Sequence of chain 1.A:
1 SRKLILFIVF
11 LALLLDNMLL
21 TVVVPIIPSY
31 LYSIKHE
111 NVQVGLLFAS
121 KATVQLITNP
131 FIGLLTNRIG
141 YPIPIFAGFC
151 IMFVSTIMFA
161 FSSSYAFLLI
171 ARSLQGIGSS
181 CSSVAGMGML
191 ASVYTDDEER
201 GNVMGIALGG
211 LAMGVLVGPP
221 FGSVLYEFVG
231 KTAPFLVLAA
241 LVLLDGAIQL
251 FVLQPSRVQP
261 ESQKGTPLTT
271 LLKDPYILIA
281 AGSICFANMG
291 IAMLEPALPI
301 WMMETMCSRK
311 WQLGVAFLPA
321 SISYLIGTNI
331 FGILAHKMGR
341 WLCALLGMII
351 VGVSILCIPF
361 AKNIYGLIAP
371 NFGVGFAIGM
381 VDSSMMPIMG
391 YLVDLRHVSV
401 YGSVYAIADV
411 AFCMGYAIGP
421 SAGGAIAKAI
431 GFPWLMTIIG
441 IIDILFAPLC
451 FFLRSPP

A small-molecule ligand and the protein it binds are described below.
Small molecule (SMILES): NCCc1c[nH]cn1

Binding-site contacts:
Ligand atom N contacts residue LEU211 of chain 1.A at 4.0 Å.
Ligand atom N contacts residue PHE412 of chain 1.A at 3.6 Å.
Ligand atom ND1 contacts residue ASN288 of chain 1.A at 2.3 Å (h-bond).
Ligand atom NE2 contacts residue ASN288 of chain 1.A at 4.4 Å.
Ligand atom NE2 contacts residue TYR416 of chain 1.A at 3.5 Å (h-bond).
Ligand atom CG contacts residue TYR416 of chain 1.A at 3.1 Å (hydrophobic).
Ligand atom CD2 contacts residue TYR324 of chain 1.A at 3.1 Å (hydrophobic).
Ligand atom CE1 contacts residue ASN288 of chain 1.A at 3.3 Å.
Ligand atom CE1 contacts residue TYR324 of chain 1.A at 4.3 Å (hydrophobic).
Ligand atom CE1 contacts residue ILE378 of chain 1.A at 4.0 Å (hydrophobic).
Ligand atom NE2 contacts residue TYR324 of chain 1.A at 3.5 Å.
Ligand atom CE1 contacts residue TYR416 of chain 1.A at 3.2 Å (hydrophobic).
Ligand atom CE1 contacts residue ILE291 of chain 1.A at 4.3 Å (hydrophobic).
Ligand atom CA contacts residue PHE412 of chain 1.A at 4.0 Å (hydrophobic).
Ligand atom CB contacts residue ASN288 of chain 1.A at 3.7 Å.
Ligand atom CD2 contacts residue ASN288 of chain 1.A at 4.5 Å.
Ligand atom CA contacts residue TYR416 of chain 1.A at 3.3 Å (hydrophobic).
Ligand atom ND1 contacts residue ASP382 of chain 1.A at 4.0 Å.
Ligand atom ND1 contacts residue PHE412 of chain 1.A at 4.4 Å.
Ligand atom CA contacts residue ASN288 of chain 1.A at 4.3 Å.
Ligand atom ND1 contacts residue ILE378 of chain 1.A at 4.4 Å.
Ligand atom CG contacts residue ASN288 of chain 1.A at 3.3 Å.
Ligand atom CB contacts residue TYR416 of chain 1.A at 3.8 Å (hydrophobic).
Ligand atom CA contacts residue LEU211 of chain 1.A at 4.0 Å (hydrophobic).
Ligand atom CG contacts residue ASP382 of chain 1.A at 3.7 Å.
Ligand atom N contacts residue TYR416 of chain 1.A at 4.0 Å.
Ligand atom ND1 contacts residue TYR416 of chain 1.A at 2.9 Å (h-bond).
Ligand atom CG contacts residue TYR324 of chain 1.A at 3.5 Å (hydrophobic).
Ligand atom CB contacts residue TYR324 of chain 1.A at 3.8 Å (hydrophobic).
Ligand atom CB contacts residue ASP382 of chain 1.A at 3.5 Å.
Ligand atom CB contacts residue PHE412 of chain 1.A at 3.5 Å (hydrophobic).
Ligand atom CD2 contacts residue TYR416 of chain 1.A at 3.5 Å (hydrophobic).
Ligand atom CG contacts residue PHE412 of chain 1.A at 4.4 Å (hydrophobic).
Ligand atom ND1 contacts residue TYR324 of chain 1.A at 4.3 Å.